Sequence of chain 2.A:
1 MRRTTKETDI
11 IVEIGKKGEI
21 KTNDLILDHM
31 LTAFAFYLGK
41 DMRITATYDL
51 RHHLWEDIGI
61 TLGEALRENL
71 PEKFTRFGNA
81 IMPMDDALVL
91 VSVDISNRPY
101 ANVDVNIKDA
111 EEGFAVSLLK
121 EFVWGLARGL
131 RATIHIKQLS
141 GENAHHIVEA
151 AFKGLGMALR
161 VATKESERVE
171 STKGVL

Sequence of chain 4.A:
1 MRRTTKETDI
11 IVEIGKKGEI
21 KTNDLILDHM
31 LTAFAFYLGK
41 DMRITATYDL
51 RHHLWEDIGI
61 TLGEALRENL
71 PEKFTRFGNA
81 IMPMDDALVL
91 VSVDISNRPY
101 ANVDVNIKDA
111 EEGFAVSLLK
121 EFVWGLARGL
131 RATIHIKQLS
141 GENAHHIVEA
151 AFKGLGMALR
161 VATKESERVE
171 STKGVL

This protein binds this small molecule.
Small molecule (SMILES): O=P(O)(O)C[C@@H](O)Cn1cncn1

Binding-site contacts:
Ligand atom O13 contacts residue GLU7 of chain 4.A at 2.8 Å (salt-bridge).
Ligand atom C8 contacts residue GLU149 of chain 2.A at 3.5 Å.
Ligand atom C7 contacts residue GLU149 of chain 2.A at 3.6 Å.
Ligand atom O13 contacts residue HIS53 of chain 4.A at 3.3 Å (h-bond).
Ligand atom N4 contacts residue GLU56 of chain 4.A at 3.1 Å (salt-bridge).
Ligand atom N2 contacts residue GLU149 of chain 2.A at 3.6 Å (salt-bridge).
Ligand atom O10 contacts residue ARG98 of chain 4.B at 2.8 Å (salt-bridge).
Ligand atom O10 contacts residue LYS173 of chain 4.B at 2.7 Å (salt-bridge).
Ligand atom P9 contacts residue ARG76 of chain 4.B at 3.7 Å.
Ligand atom C3 contacts residue MET84 of chain 2.A at 3.7 Å (hydrophobic).
Ligand atom C6 contacts residue MET84 of chain 2.A at 3.6 Å (hydrophobic).
Ligand atom O13 contacts residue HIS29 of chain 2.A at 3.2 Å (h-bond).
Ligand atom O13 contacts residue GLU149 of chain 2.A at 3.2 Å (salt-bridge).
Ligand atom N4 contacts residue MN1 of chain 4.D at 2.3 Å.
Ligand atom P9 contacts residue SER171 of chain 4.B at 3.7 Å.
Ligand atom C5 contacts residue MN1 of chain 4.E at 3.3 Å.
Ligand atom N4 contacts residue HIS52 of chain 4.A at 3.1 Å (h-bond).
Ligand atom N4 contacts residue HIS146 of chain 2.A at 3.3 Å (h-bond).
Ligand atom C3 contacts residue MN1 of chain 4.D at 3.3 Å.
Ligand atom N1 contacts residue HIS145 of chain 2.A at 3.1 Å (h-bond).
Ligand atom N2 contacts residue MN1 of chain 4.E at 3.2 Å.
Ligand atom C6 contacts residue GLU149 of chain 2.A at 3.5 Å.
Ligand atom C5 contacts residue HIS145 of chain 2.A at 3.4 Å.
Ligand atom N1 contacts residue HIS53 of chain 4.A at 3.4 Å (h-bond).
Ligand atom C6 contacts residue MN1 of chain 4.E at 3.5 Å.
Ligand atom O12 contacts residue ARG76 of chain 4.B at 2.9 Å (salt-bridge).
Ligand atom O13 contacts residue MN1 of chain 4.E at 2.3 Å.
Ligand atom O12 contacts residue ARG98 of chain 4.B at 3.1 Å (salt-bridge).
Ligand atom C5 contacts residue HIS52 of chain 4.A at 3.2 Å.
Ligand atom C5 contacts residue MN1 of chain 4.D at 3.3 Å.
Ligand atom O11 contacts residue SER171 of chain 4.B at 2.6 Å (h-bond).
Ligand atom N2 contacts residue MET84 of chain 2.A at 3.5 Å (h-bond).
Ligand atom C7 contacts residue MN1 of chain 4.E at 3.4 Å.
Ligand atom N1 contacts residue GLU149 of chain 2.A at 3.1 Å (salt-bridge).
Ligand atom N1 contacts residue MN1 of chain 4.E at 2.2 Å.
Ligand atom C7 contacts residue GLU7 of chain 4.A at 3.5 Å.
Ligand atom O11 contacts residue ARG76 of chain 4.B at 2.8 Å (salt-bridge).
Ligand atom O12 contacts residue LYS153 of chain 2.A at 2.8 Å (salt-bridge).
Ligand atom O10 contacts residue SER171 of chain 4.B at 3.8 Å.
Ligand atom C5 contacts residue HIS53 of chain 4.A at 3.7 Å.

Sequence of chain 4.B:
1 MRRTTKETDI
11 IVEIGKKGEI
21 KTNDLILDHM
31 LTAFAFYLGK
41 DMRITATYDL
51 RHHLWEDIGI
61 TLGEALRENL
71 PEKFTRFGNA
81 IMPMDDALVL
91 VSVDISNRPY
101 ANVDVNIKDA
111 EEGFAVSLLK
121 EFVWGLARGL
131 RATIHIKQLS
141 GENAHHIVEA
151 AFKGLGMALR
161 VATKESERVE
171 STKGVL